A protein and the small-molecule ligand that binds it are described below.
Small molecule (SMILES): CC(C)=CCC/C(C)=C/CC/C(C)=C/CS[P](=O)(O)OP(=O)(O)O

Sequence of chain 1.A:
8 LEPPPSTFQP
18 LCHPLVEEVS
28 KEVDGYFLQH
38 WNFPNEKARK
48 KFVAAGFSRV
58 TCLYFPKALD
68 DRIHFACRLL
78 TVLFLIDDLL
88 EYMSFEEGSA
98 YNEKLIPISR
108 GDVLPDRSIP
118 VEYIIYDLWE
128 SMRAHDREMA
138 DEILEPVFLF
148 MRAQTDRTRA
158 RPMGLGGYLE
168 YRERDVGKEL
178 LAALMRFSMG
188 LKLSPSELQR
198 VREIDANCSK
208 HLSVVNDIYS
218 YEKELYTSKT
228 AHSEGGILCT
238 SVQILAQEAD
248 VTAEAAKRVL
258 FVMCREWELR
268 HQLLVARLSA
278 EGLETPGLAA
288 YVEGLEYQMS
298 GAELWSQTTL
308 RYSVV

Binding-site contacts:
Ligand atom PA contacts residue MG1 of chain 1.F at 3.5 Å.
Ligand atom O3A contacts residue MG1 of chain 1.E at 3.5 Å.
Ligand atom O2A contacts residue ASP84 of chain 1.A at 3.0 Å (salt-bridge).
Ligand atom O1B contacts residue LYS220 of chain 1.A at 2.9 Å (salt-bridge).
Ligand atom O1B contacts residue MG1 of chain 1.E at 2.2 Å.
Ligand atom C13 contacts residue TYR61 of chain 1.A at 3.3 Å (hydrophobic).
Ligand atom PB contacts residue TYR309 of chain 1.A at 3.4 Å.
Ligand atom C3 contacts residue PHE147 of chain 1.A at 3.6 Å (hydrophobic).
Ligand atom O1B contacts residue ASP84 of chain 1.A at 3.3 Å (salt-bridge).
Ligand atom O1A contacts residue ASN213 of chain 1.A at 2.7 Å (h-bond).
Ligand atom O2B contacts residue MG1 of chain 1.G at 2.1 Å.
Ligand atom C14 contacts residue TYR61 of chain 1.A at 3.3 Å (hydrophobic).
Ligand atom O3B contacts residue ARG308 of chain 1.A at 2.8 Å (salt-bridge).
Ligand atom PA contacts residue MG1 of chain 1.G at 3.2 Å.
Ligand atom C9 contacts residue PHE81 of chain 1.A at 3.1 Å (hydrophobic).
Ligand atom O3A contacts residue ASN213 of chain 1.A at 3.6 Å (h-bond).
Ligand atom O2B contacts residue GLU221 of chain 1.A at 3.0 Å (salt-bridge).
Ligand atom C15 contacts residue TRP302 of chain 1.A at 3.6 Å (hydrophobic).
Ligand atom O2A contacts residue MG1 of chain 1.F at 2.3 Å.
Ligand atom C12 contacts residue TYR61 of chain 1.A at 3.4 Å (hydrophobic).
Ligand atom O2B contacts residue ASN213 of chain 1.A at 3.2 Å (h-bond).
Ligand atom O3B contacts residue TYR309 of chain 1.A at 2.5 Å (h-bond).
Ligand atom C5 contacts residue PHE147 of chain 1.A at 3.3 Å (hydrophobic).
Ligand atom O3A contacts residue MG1 of chain 1.G at 3.5 Å.
Ligand atom O2B contacts residue SER217 of chain 1.A at 3.0 Å.
Ligand atom O2B contacts residue TYR309 of chain 1.A at 3.4 Å (h-bond).
Ligand atom O1B contacts residue ARG308 of chain 1.A at 2.9 Å (salt-bridge).
Ligand atom O2A contacts residue MG1 of chain 1.E at 2.2 Å.
Ligand atom O3B contacts residue PHE81 of chain 1.A at 3.5 Å.
Ligand atom O1A contacts residue ARG169 of chain 1.A at 3.3 Å (salt-bridge).
Ligand atom PB contacts residue MG1 of chain 1.G at 3.3 Å.
Ligand atom C4 contacts residue PHE147 of chain 1.A at 3.6 Å (hydrophobic).
Ligand atom PB contacts residue ARG308 of chain 1.A at 3.7 Å.
Ligand atom C14 contacts residue ASN213 of chain 1.A at 3.7 Å.
Ligand atom S1 contacts residue ARG169 of chain 1.A at 3.1 Å (salt-bridge).
Ligand atom O1A contacts residue GLU221 of chain 1.A at 3.2 Å (salt-bridge).
Ligand atom PB contacts residue MG1 of chain 1.E at 3.4 Å.
Ligand atom C11 contacts residue TYR61 of chain 1.A at 3.5 Å (hydrophobic).
Ligand atom PA contacts residue MG1 of chain 1.E at 3.3 Å.
Ligand atom O1A contacts residue MG1 of chain 1.G at 2.0 Å.